This protein binds this small molecule.
Small molecule (SMILES): NS(=O)(=O)c1nnc(NS(=O)(=O)c2ccccc2)s1

Sequence of chain 1.A:
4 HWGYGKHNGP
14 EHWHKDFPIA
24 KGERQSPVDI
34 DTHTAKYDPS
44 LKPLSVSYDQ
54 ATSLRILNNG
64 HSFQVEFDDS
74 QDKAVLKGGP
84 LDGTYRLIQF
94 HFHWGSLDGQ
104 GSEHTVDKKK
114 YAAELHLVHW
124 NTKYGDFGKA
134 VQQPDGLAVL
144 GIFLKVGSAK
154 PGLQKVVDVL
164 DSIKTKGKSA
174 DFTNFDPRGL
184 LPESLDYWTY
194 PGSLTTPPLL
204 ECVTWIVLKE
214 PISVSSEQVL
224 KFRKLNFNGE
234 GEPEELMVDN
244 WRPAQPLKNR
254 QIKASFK

Binding-site contacts:
Ligand atom C2 contacts residue VAL134 of chain 1.A at 3.9 Å (hydrophobic).
Ligand atom O4 contacts residue HIS119 of chain 1.A at 3.7 Å.
Ligand atom C3 contacts residue PHE130 of chain 1.A at 4.1 Å (hydrophobic).
Ligand atom S1 contacts residue GLN92 of chain 1.A at 3.9 Å.
Ligand atom S2 contacts residue LEU197 of chain 1.A at 3.9 Å.
Ligand atom N4 contacts residue HIS94 of chain 1.A at 3.2 Å (h-bond).
Ligand atom C2 contacts residue PHE130 of chain 1.A at 3.9 Å (hydrophobic).
Ligand atom O4 contacts residue VAL142 of chain 1.A at 4.0 Å.
Ligand atom C5 contacts residue PHE130 of chain 1.A at 4.1 Å (hydrophobic).
Ligand atom C2 contacts residue LEU197 of chain 1.A at 3.6 Å (hydrophobic).
Ligand atom C8 contacts residue HIS94 of chain 1.A at 3.9 Å.
Ligand atom N4 contacts residue GLU106 of chain 1.A at 4.0 Å.
Ligand atom N4 contacts residue HIS119 of chain 1.A at 3.3 Å (h-bond).
Ligand atom O4 contacts residue VAL121 of chain 1.A at 3.9 Å.
Ligand atom S3 contacts residue HIS119 of chain 1.A at 4.1 Å.
Ligand atom N4 contacts residue THR198 of chain 1.A at 2.9 Å (h-bond).
Ligand atom O4 contacts residue HIS94 of chain 1.A at 3.2 Å.
Ligand atom S1 contacts residue PHE130 of chain 1.A at 4.0 Å.
Ligand atom O4 contacts residue ZN1 of chain 1.B at 3.1 Å.
Ligand atom N2 contacts residue THR199 of chain 1.A at 2.9 Å (h-bond).
Ligand atom S2 contacts residue VAL121 of chain 1.A at 4.0 Å.
Ligand atom O3 contacts residue TRP208 of chain 1.A at 3.8 Å.
Ligand atom C1 contacts residue LEU197 of chain 1.A at 3.8 Å (hydrophobic).
Ligand atom N4 contacts residue HIS96 of chain 1.A at 3.3 Å (h-bond).
Ligand atom S2 contacts residue HIS94 of chain 1.A at 3.9 Å.
Ligand atom C1 contacts residue PHE130 of chain 1.A at 3.5 Å (hydrophobic).
Ligand atom N3 contacts residue THR199 of chain 1.A at 2.9 Å (h-bond).
Ligand atom O3 contacts residue LEU197 of chain 1.A at 3.3 Å.
Ligand atom O3 contacts residue THR198 of chain 1.A at 3.0 Å (h-bond).
Ligand atom O2 contacts residue GLN92 of chain 1.A at 3.3 Å (h-bond).
Ligand atom O1 contacts residue VAL121 of chain 1.A at 3.9 Å.
Ligand atom C6 contacts residue PHE130 of chain 1.A at 3.7 Å (hydrophobic).
Ligand atom C8 contacts residue ZN1 of chain 1.B at 4.0 Å.
Ligand atom S3 contacts residue ZN1 of chain 1.B at 3.1 Å.
Ligand atom N1 contacts residue GLN92 of chain 1.A at 3.8 Å.
Ligand atom S3 contacts residue HIS94 of chain 1.A at 3.8 Å.
Ligand atom C8 contacts residue LEU197 of chain 1.A at 4.0 Å (hydrophobic).
Ligand atom N4 contacts residue ZN1 of chain 1.B at 1.9 Å.
Ligand atom O1 contacts residue PHE130 of chain 1.A at 3.3 Å.
Ligand atom S3 contacts residue THR198 of chain 1.A at 4.0 Å.